Sequence of chain 1.B:
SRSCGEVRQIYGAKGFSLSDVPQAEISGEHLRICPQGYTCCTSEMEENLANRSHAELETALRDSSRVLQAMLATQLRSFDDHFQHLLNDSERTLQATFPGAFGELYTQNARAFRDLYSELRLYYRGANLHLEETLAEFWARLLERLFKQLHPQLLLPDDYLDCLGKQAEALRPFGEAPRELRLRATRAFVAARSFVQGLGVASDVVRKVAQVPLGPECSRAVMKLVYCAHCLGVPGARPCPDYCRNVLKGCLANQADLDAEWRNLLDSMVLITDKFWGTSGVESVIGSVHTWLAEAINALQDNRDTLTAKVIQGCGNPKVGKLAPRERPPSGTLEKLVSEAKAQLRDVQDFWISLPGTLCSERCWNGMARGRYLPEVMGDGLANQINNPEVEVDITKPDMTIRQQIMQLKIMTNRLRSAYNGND

A protein and the small-molecule ligand that binds it are described below.
Small molecule (SMILES): CC(=O)N[C@@H]1[C@@H](O)[C@H](O)[C@@H](CO)O[C@H]1O

Binding-site contacts:
Ligand atom O7 contacts residue GLN111 of chain 1.B at 3.9 Å.
Ligand atom C2 contacts residue ASN115 of chain 1.B at 2.4 Å.
Ligand atom C8 contacts residue HIS112 of chain 1.B at 3.4 Å.
Ligand atom N2 contacts residue GLN111 of chain 1.B at 4.0 Å.
Ligand atom C7 contacts residue ASN115 of chain 1.B at 3.8 Å.
Ligand atom C8 contacts residue GLN111 of chain 1.B at 4.2 Å.
Ligand atom C7 contacts residue GLN111 of chain 1.B at 3.8 Å.
Ligand atom C5 contacts residue ARG148 of chain 1.B at 4.5 Å.
Ligand atom C8 contacts residue ASN115 of chain 1.B at 4.0 Å.
Ligand atom N2 contacts residue ASN115 of chain 1.B at 2.9 Å (h-bond).
Ligand atom C3 contacts residue ASN115 of chain 1.B at 3.8 Å.
Ligand atom O5 contacts residue ASN115 of chain 1.B at 2.4 Å (h-bond).
Ligand atom C1 contacts residue ASN115 of chain 1.B at 1.4 Å.
Ligand atom C4 contacts residue ASN115 of chain 1.B at 4.2 Å.
Ligand atom O5 contacts residue ARG148 of chain 1.B at 4.3 Å.
Ligand atom C5 contacts residue ASN115 of chain 1.B at 3.7 Å.